Sequence of chain 1.A:
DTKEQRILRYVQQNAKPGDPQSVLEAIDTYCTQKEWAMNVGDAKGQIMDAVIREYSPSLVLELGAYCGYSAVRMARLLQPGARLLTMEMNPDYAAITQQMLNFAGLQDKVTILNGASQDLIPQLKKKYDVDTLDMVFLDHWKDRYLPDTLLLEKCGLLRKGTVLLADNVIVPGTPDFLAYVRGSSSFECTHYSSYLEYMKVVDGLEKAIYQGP

Binding-site contacts:
Ligand atom O2 contacts residue LYS142 of chain 1.A at 2.8 Å (salt-bridge).
Ligand atom O5 contacts residue TRP36 of chain 1.A at 3.5 Å.
Ligand atom O4 contacts residue HIS140 of chain 1.A at 3.6 Å.
Ligand atom O1 contacts residue ASN168 of chain 1.A at 2.8 Å (h-bond).
Ligand atom O1 contacts residue MG1 of chain 1.D at 2.2 Å.
Ligand atom C2 contacts residue MG1 of chain 1.D at 2.9 Å.
Ligand atom O5 contacts residue LEU196 of chain 1.A at 3.8 Å.
Ligand atom C1 contacts residue ASN168 of chain 1.A at 3.2 Å.
Ligand atom O4 contacts residue TRP141 of chain 1.A at 3.7 Å.
Ligand atom O2 contacts residue ASP139 of chain 1.A at 2.9 Å (salt-bridge).
Ligand atom C3 contacts residue LYS142 of chain 1.A at 3.8 Å.
Ligand atom O2 contacts residue SAM1 of chain 1.B at 2.8 Å.
Ligand atom O1 contacts residue MET38 of chain 1.A at 4.1 Å.
Ligand atom N1 contacts residue MET38 of chain 1.A at 4.1 Å.
Ligand atom N1 contacts residue TRP141 of chain 1.A at 4.0 Å.
Ligand atom O1 contacts residue ASP167 of chain 1.A at 3.2 Å (salt-bridge).
Ligand atom C3 contacts residue SAM1 of chain 1.B at 4.0 Å.
Ligand atom O6 contacts residue TRP36 of chain 1.A at 4.1 Å.
Ligand atom C5 contacts residue TRP36 of chain 1.A at 4.0 Å (hydrophobic).
Ligand atom O4 contacts residue SAM1 of chain 1.B at 3.1 Å.
Ligand atom C5 contacts residue PRO172 of chain 1.A at 3.8 Å (hydrophobic).
Ligand atom O4 contacts residue LYS142 of chain 1.A at 2.9 Å (salt-bridge).
Ligand atom O6 contacts residue PRO172 of chain 1.A at 3.8 Å.
Ligand atom C4 contacts residue PRO172 of chain 1.A at 3.8 Å (hydrophobic).
Ligand atom C2 contacts residue SAM1 of chain 1.B at 3.6 Å.
Ligand atom C1 contacts residue MG1 of chain 1.D at 2.9 Å.
Ligand atom C6 contacts residue LEU196 of chain 1.A at 4.2 Å (hydrophobic).
Ligand atom O2 contacts residue MG1 of chain 1.D at 2.2 Å.
Ligand atom C2 contacts residue LYS142 of chain 1.A at 3.6 Å.
Ligand atom N1 contacts residue SAM1 of chain 1.B at 3.8 Å.
Ligand atom O3 contacts residue TRP141 of chain 1.A at 3.5 Å.
Ligand atom C2 contacts residue ASN168 of chain 1.A at 3.3 Å.
Ligand atom C6 contacts residue PRO172 of chain 1.A at 4.1 Å (hydrophobic).
Ligand atom C6 contacts residue ASN168 of chain 1.A at 3.6 Å.
Ligand atom O3 contacts residue LYS142 of chain 1.A at 4.1 Å.
Ligand atom C2 contacts residue MET38 of chain 1.A at 4.1 Å (hydrophobic).
Ligand atom N1 contacts residue LYS142 of chain 1.A at 3.5 Å.
Ligand atom N2 contacts residue PRO172 of chain 1.A at 3.9 Å.
Ligand atom N2 contacts residue TRP36 of chain 1.A at 3.6 Å.
Ligand atom O2 contacts residue ASN168 of chain 1.A at 2.9 Å (h-bond).

The small molecule below binds the protein below.
Small molecule (SMILES): O=[N+]([O-])c1cc(O)c(O)c([N+](=O)[O-])c1